Binding-site contacts:
Ligand atom C16 contacts residue TYR134 of chain 1.A at 3.6 Å (hydrophobic).
Ligand atom C5 contacts residue TYR134 of chain 1.A at 3.9 Å (hydrophobic).
Ligand atom C3 contacts residue TYR134 of chain 1.A at 3.9 Å (hydrophobic).
Ligand atom O22 contacts residue ASN60 of chain 1.A at 3.0 Å (h-bond).
Ligand atom C15 contacts residue VAL64 of chain 1.A at 3.7 Å (hydrophobic).
Ligand atom C1 contacts residue THR137 of chain 1.A at 3.7 Å.
Ligand atom C13 contacts residue TRP63 of chain 1.A at 3.9 Å (hydrophobic).
Ligand atom O17 contacts residue ASP130 of chain 1.A at 2.8 Å (salt-bridge).
Ligand atom C4 contacts residue MET100 of chain 1.A at 3.7 Å (hydrophobic).
Ligand atom O18 contacts residue PRO132 of chain 1.A at 3.4 Å.
Ligand atom O16 contacts residue ASP130 of chain 1.A at 3.6 Å.
Ligand atom C19 contacts residue TRP63 of chain 1.A at 3.6 Å (hydrophobic).
Ligand atom C22 contacts residue TRP63 of chain 1.A at 3.8 Å (hydrophobic).
Ligand atom C8 contacts residue PHE48 of chain 1.A at 3.6 Å (hydrophobic).
Ligand atom C17 contacts residue TRP63 of chain 1.A at 3.8 Å (hydrophobic).
Ligand atom O21 contacts residue TRP63 of chain 1.A at 3.6 Å.
Ligand atom C13 contacts residue PHE48 of chain 1.A at 3.2 Å (hydrophobic).
Ligand atom C3 contacts residue MET100 of chain 1.A at 3.6 Å (hydrophobic).
Ligand atom C2 contacts residue THR137 of chain 1.A at 3.8 Å.
Ligand atom C14 contacts residue ASP130 of chain 1.A at 3.8 Å.
Ligand atom C21 contacts residue TYR134 of chain 1.A at 3.6 Å (hydrophobic).
Ligand atom C2 contacts residue TYR134 of chain 1.A at 3.6 Å (hydrophobic).
Ligand atom C8 contacts residue TRP63 of chain 1.A at 3.2 Å (hydrophobic).
Ligand atom C16 contacts residue MET100 of chain 1.A at 3.8 Å (hydrophobic).
Ligand atom O19 contacts residue TRP131 of chain 1.B at 3.4 Å.
Ligand atom O19 contacts residue MET100 of chain 1.A at 3.9 Å.
Ligand atom O23 contacts residue ASN60 of chain 1.A at 3.0 Å (h-bond).
Ligand atom C7 contacts residue TRP63 of chain 1.A at 3.8 Å (hydrophobic).
Ligand atom C20 contacts residue TRP63 of chain 1.A at 3.4 Å (hydrophobic).
Ligand atom O21 contacts residue PHE48 of chain 1.A at 3.3 Å.
Ligand atom C6 contacts residue TRP63 of chain 1.A at 3.4 Å (hydrophobic).
Ligand atom O19 contacts residue VAL101 of chain 1.A at 3.4 Å.
Ligand atom C15 contacts residue GLN114 of chain 1.A at 3.7 Å.
Ligand atom O16 contacts residue GLN114 of chain 1.A at 3.0 Å (h-bond).
Ligand atom C4 contacts residue TYR134 of chain 1.A at 3.8 Å (hydrophobic).
Ligand atom C9 contacts residue TRP63 of chain 1.A at 3.5 Å (hydrophobic).
Ligand atom C3 contacts residue TRP131 of chain 1.B at 3.6 Å (hydrophobic).
Ligand atom C22 contacts residue PHE48 of chain 1.A at 3.8 Å (hydrophobic).
Ligand atom O23 contacts residue TRP63 of chain 1.A at 3.3 Å.
Ligand atom C1 contacts residue TYR134 of chain 1.A at 3.7 Å (hydrophobic).

Sequence of chain 1.B:
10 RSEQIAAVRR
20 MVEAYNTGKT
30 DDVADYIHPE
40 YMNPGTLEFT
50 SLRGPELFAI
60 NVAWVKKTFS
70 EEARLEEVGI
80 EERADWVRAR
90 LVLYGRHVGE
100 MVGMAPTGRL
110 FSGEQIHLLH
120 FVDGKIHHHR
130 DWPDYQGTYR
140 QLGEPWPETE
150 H

A small-molecule ligand and the protein it binds are described below.
Small molecule (SMILES): CCC(O)C[C@@H](O)c1c(CC(=O)OC)cc2c(c1O)C(=O)c1c(O)cccc1C2=O

Sequence of chain 1.A:
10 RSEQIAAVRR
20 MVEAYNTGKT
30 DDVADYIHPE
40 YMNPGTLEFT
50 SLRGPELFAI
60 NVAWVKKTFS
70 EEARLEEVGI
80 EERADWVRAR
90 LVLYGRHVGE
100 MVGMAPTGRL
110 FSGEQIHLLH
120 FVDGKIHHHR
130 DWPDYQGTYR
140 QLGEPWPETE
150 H